A protein and the small-molecule ligand that binds it are described below.
Small molecule (SMILES): Nc1n[nH]c2ccc(Br)cc12

Sequence of chain 1.A:
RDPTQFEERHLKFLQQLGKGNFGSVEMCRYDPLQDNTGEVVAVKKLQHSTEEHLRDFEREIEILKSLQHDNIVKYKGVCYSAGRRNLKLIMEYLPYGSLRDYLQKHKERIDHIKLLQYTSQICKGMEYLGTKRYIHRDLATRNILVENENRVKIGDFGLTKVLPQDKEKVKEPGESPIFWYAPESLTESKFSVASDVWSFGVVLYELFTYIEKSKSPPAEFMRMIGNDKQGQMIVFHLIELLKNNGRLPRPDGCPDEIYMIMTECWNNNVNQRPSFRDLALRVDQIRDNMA

Binding-site contacts:
Ligand atom N2 contacts residue GLU92 of chain 1.A at 3.5 Å (salt-bridge).
Ligand atom C6 contacts residue VAL25 of chain 1.A at 4.2 Å (hydrophobic).
Ligand atom C2 contacts residue LEU145 of chain 1.A at 3.4 Å (hydrophobic).
Ligand atom N3 contacts residue LEU94 of chain 1.A at 3.5 Å (h-bond).
Ligand atom C4 contacts residue MET91 of chain 1.A at 3.7 Å (hydrophobic).
Ligand atom C4 contacts residue VAL25 of chain 1.A at 4.0 Å (hydrophobic).
Ligand atom C4 contacts residue LEU145 of chain 1.A at 3.9 Å (hydrophobic).
Ligand atom N3 contacts residue GLU92 of chain 1.A at 2.8 Å (salt-bridge).
Ligand atom BR1 contacts residue VAL25 of chain 1.A at 3.5 Å.
Ligand atom N1 contacts residue TYR93 of chain 1.A at 3.7 Å.
Ligand atom C2 contacts residue ALA42 of chain 1.A at 3.5 Å (hydrophobic).
Ligand atom C7 contacts residue LEU17 of chain 1.A at 4.2 Å (hydrophobic).
Ligand atom C7 contacts residue LEU145 of chain 1.A at 3.4 Å (hydrophobic).
Ligand atom N1 contacts residue LEU145 of chain 1.A at 4.1 Å.
Ligand atom N2 contacts residue LEU94 of chain 1.A at 2.7 Å (h-bond).
Ligand atom C1 contacts residue LEU94 of chain 1.A at 3.7 Å (hydrophobic).
Ligand atom C3 contacts residue ALA42 of chain 1.A at 3.8 Å (hydrophobic).
Ligand atom C6 contacts residue LEU145 of chain 1.A at 3.6 Å (hydrophobic).
Ligand atom C3 contacts residue GLU92 of chain 1.A at 4.3 Å.
Ligand atom N2 contacts residue LEU145 of chain 1.A at 4.2 Å.
Ligand atom C4 contacts residue GLY155 of chain 1.A at 3.6 Å.
Ligand atom C1 contacts residue TYR93 of chain 1.A at 4.0 Å (hydrophobic).
Ligand atom C5 contacts residue LEU145 of chain 1.A at 3.9 Å (hydrophobic).
Ligand atom N1 contacts residue LEU94 of chain 1.A at 3.1 Å (h-bond).
Ligand atom C7 contacts residue ALA42 of chain 1.A at 4.1 Å (hydrophobic).
Ligand atom N1 contacts residue LEU17 of chain 1.A at 3.8 Å.
Ligand atom C3 contacts residue MET91 of chain 1.A at 3.7 Å (hydrophobic).
Ligand atom N2 contacts residue TYR93 of chain 1.A at 3.4 Å.
Ligand atom C1 contacts residue ALA42 of chain 1.A at 4.3 Å (hydrophobic).
Ligand atom N3 contacts residue ALA42 of chain 1.A at 3.4 Å.
Ligand atom C3 contacts residue VAL73 of chain 1.A at 4.3 Å (hydrophobic).
Ligand atom N3 contacts residue TYR93 of chain 1.A at 3.7 Å.
Ligand atom C3 contacts residue GLY155 of chain 1.A at 4.2 Å.
Ligand atom C2 contacts residue GLU92 of chain 1.A at 3.9 Å.
Ligand atom C3 contacts residue LEU145 of chain 1.A at 3.6 Å (hydrophobic).
Ligand atom C1 contacts residue LEU145 of chain 1.A at 3.9 Å (hydrophobic).
Ligand atom N3 contacts residue LEU145 of chain 1.A at 3.8 Å.
Ligand atom N2 contacts residue ALA42 of chain 1.A at 3.9 Å.
Ligand atom C1 contacts residue LEU17 of chain 1.A at 3.9 Å (hydrophobic).
Ligand atom C5 contacts residue VAL25 of chain 1.A at 3.8 Å (hydrophobic).